Sequence of chain 1.A:
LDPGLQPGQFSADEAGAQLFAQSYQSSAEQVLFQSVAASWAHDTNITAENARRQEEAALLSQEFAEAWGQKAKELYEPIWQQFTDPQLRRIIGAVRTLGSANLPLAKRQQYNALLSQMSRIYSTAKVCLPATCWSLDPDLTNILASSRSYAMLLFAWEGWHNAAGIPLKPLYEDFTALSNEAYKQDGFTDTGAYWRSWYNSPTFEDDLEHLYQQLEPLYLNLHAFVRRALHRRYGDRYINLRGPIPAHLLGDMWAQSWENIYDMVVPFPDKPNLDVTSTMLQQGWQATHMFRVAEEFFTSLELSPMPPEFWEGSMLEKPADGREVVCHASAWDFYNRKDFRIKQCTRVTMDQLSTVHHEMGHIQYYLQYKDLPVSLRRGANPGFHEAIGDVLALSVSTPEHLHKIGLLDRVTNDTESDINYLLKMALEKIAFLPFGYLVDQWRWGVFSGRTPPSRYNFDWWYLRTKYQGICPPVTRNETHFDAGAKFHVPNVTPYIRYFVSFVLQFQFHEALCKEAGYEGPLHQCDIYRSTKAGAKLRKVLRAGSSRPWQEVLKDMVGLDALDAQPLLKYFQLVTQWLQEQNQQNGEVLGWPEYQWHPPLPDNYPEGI

The small molecule below binds the protein below.
Small molecule (SMILES): CC(=O)N[C@H]1[C@H](O[C@H]2[C@H](O)[C@@H](NC(C)=O)CO[C@@H]2CO[C@@H]2O[C@@H](C)[C@@H](O)[C@@H](O)[C@@H]2O)O[C@H](CO)[C@@H](O)[C@@H]1O

Binding-site contacts:
Ligand atom C4 contacts residue PRO524 of chain 1.A at 4.0 Å (hydrophobic).
Ligand atom O3 contacts residue GLY523 of chain 1.A at 3.9 Å.
Ligand atom O3 contacts residue PRO524 of chain 1.A at 4.0 Å.
Ligand atom O7 contacts residue ASN416 of chain 1.A at 2.4 Å (h-bond).
Ligand atom C5 contacts residue THR418 of chain 1.A at 4.2 Å.
Ligand atom C7 contacts residue ASN416 of chain 1.A at 3.0 Å.
Ligand atom C1 contacts residue GLN527 of chain 1.A at 3.5 Å.
Ligand atom C3 contacts residue PRO524 of chain 1.A at 3.5 Å (hydrophobic).
Ligand atom C1 contacts residue ASN416 of chain 1.A at 1.5 Å.
Ligand atom C7 contacts residue PRO524 of chain 1.A at 4.2 Å (hydrophobic).
Ligand atom O3 contacts residue ASN416 of chain 1.A at 3.3 Å (h-bond).
Ligand atom O3 contacts residue GLU522 of chain 1.A at 4.2 Å.
Ligand atom O7 contacts residue PRO524 of chain 1.A at 3.2 Å.
Ligand atom C3 contacts residue GLU522 of chain 1.A at 4.2 Å.
Ligand atom C3 contacts residue ASN416 of chain 1.A at 3.8 Å.
Ligand atom O5 contacts residue GLY523 of chain 1.A at 4.2 Å.
Ligand atom O3 contacts residue THR418 of chain 1.A at 3.0 Å (h-bond).
Ligand atom O3 contacts residue ASP417 of chain 1.A at 3.0 Å.
Ligand atom C5 contacts residue ASN416 of chain 1.A at 3.7 Å.
Ligand atom N2 contacts residue GLN527 of chain 1.A at 3.0 Å (h-bond).
Ligand atom O4 contacts residue GLU522 of chain 1.A at 4.1 Å.
Ligand atom C4 contacts residue ASN416 of chain 1.A at 4.3 Å.
Ligand atom C2 contacts residue ASN416 of chain 1.A at 4.2 Å.
Ligand atom C3 contacts residue THR418 of chain 1.A at 3.8 Å.
Ligand atom C2 contacts residue ASN416 of chain 1.A at 2.5 Å.
Ligand atom C7 contacts residue GLN527 of chain 1.A at 3.5 Å.
Ligand atom C2 contacts residue GLN527 of chain 1.A at 3.6 Å.
Ligand atom C8 contacts residue GLN527 of chain 1.A at 3.7 Å.
Ligand atom O4 contacts residue PRO524 of chain 1.A at 3.5 Å.
Ligand atom O5 contacts residue GLU522 of chain 1.A at 4.2 Å.
Ligand atom O2 contacts residue ASP421 of chain 1.A at 4.2 Å.
Ligand atom C4 contacts residue GLU522 of chain 1.A at 3.4 Å.
Ligand atom C8 contacts residue GLU403 of chain 1.A at 3.4 Å.
Ligand atom C5 contacts residue GLU522 of chain 1.A at 4.2 Å.
Ligand atom N2 contacts residue ASN416 of chain 1.A at 3.0 Å (h-bond).
Ligand atom O5 contacts residue ASN416 of chain 1.A at 2.4 Å (h-bond).
Ligand atom C3 contacts residue GLN527 of chain 1.A at 3.9 Å.
Ligand atom O6 contacts residue GLU522 of chain 1.A at 4.1 Å.
Ligand atom C4 contacts residue THR418 of chain 1.A at 3.4 Å.
Ligand atom O2 contacts residue ASN416 of chain 1.A at 3.6 Å.